Sequence of chain 2.B:
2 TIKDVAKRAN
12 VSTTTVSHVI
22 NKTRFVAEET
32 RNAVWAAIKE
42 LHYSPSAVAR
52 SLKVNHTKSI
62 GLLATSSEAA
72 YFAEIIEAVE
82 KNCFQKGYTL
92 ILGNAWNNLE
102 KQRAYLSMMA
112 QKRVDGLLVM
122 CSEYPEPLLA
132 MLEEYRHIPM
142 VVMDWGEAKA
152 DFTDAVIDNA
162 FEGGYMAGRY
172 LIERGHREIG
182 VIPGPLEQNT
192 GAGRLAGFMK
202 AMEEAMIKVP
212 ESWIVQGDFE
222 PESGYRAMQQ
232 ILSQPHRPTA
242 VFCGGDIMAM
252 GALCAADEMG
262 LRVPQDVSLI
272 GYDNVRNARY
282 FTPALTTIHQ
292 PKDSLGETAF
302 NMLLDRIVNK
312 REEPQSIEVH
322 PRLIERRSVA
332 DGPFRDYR

Binding-site contacts:
Ligand atom N7 contacts residue TYR72 of chain 2.B at 3.5 Å.
Ligand atom N9 contacts residue ASP274 of chain 2.B at 3.1 Å (salt-bridge).
Ligand atom O6 contacts residue PHE220 of chain 2.B at 3.8 Å.
Ligand atom N2 contacts residue PHE220 of chain 2.B at 3.2 Å.
Ligand atom O6 contacts residue SER123 of chain 2.B at 4.1 Å.
Ligand atom N7 contacts residue GLN189 of chain 2.B at 4.1 Å.
Ligand atom O6 contacts residue THR191 of chain 2.B at 4.2 Å.
Ligand atom N1 contacts residue PHE73 of chain 2.B at 3.2 Å.
Ligand atom N3 contacts residue ASP274 of chain 2.B at 4.0 Å.
Ligand atom C8 contacts residue PHE220 of chain 2.B at 3.7 Å (hydrophobic).
Ligand atom C6 contacts residue GLN189 of chain 2.B at 3.9 Å.
Ligand atom C8 contacts residue TYR72 of chain 2.B at 3.4 Å (hydrophobic).
Ligand atom N9 contacts residue PHE220 of chain 2.B at 3.6 Å.
Ligand atom C4 contacts residue ASP274 of chain 2.B at 3.9 Å.
Ligand atom C8 contacts residue THR191 of chain 2.B at 3.3 Å.
Ligand atom C5 contacts residue GLN189 of chain 2.B at 4.4 Å.
Ligand atom N7 contacts residue THR191 of chain 2.B at 2.8 Å (h-bond).
Ligand atom O6 contacts residue PHE73 of chain 2.B at 3.1 Å.
Ligand atom C5 contacts residue TYR72 of chain 2.B at 3.6 Å (hydrophobic).
Ligand atom N9 contacts residue ARG195 of chain 2.B at 3.7 Å.
Ligand atom C2 contacts residue TYR72 of chain 2.B at 4.1 Å (hydrophobic).
Ligand atom C6 contacts residue PHE220 of chain 2.B at 3.4 Å (hydrophobic).
Ligand atom N3 contacts residue TYR72 of chain 2.B at 3.5 Å.
Ligand atom N3 contacts residue PHE220 of chain 2.B at 3.4 Å.
Ligand atom O6 contacts residue GLN189 of chain 2.B at 3.0 Å (h-bond).
Ligand atom N7 contacts residue PHE220 of chain 2.B at 3.6 Å.
Ligand atom N1 contacts residue PHE220 of chain 2.B at 3.3 Å.
Ligand atom C5 contacts residue PHE220 of chain 2.B at 3.3 Å (hydrophobic).
Ligand atom C8 contacts residue ASP274 of chain 2.B at 3.8 Å.
Ligand atom C6 contacts residue THR191 of chain 2.B at 4.3 Å.
Ligand atom C4 contacts residue PHE220 of chain 2.B at 3.7 Å (hydrophobic).
Ligand atom N2 contacts residue ALA70 of chain 2.B at 3.5 Å.
Ligand atom N9 contacts residue TYR72 of chain 2.B at 3.3 Å.
Ligand atom C5 contacts residue THR191 of chain 2.B at 3.7 Å.
Ligand atom C2 contacts residue PHE220 of chain 2.B at 3.3 Å (hydrophobic).
Ligand atom C8 contacts residue ARG195 of chain 2.B at 3.5 Å.
Ligand atom C6 contacts residue PHE73 of chain 2.B at 3.4 Å (hydrophobic).
Ligand atom C2 contacts residue PHE73 of chain 2.B at 4.2 Å (hydrophobic).
Ligand atom C6 contacts residue TYR72 of chain 2.B at 4.1 Å (hydrophobic).
Ligand atom C4 contacts residue TYR72 of chain 2.B at 3.5 Å (hydrophobic).

The protein below binds the small molecule below.
Small molecule (SMILES): Nc1nc2[nH]cnc2c(=O)[nH]1